Binding-site contacts:
Ligand atom O7 contacts residue GLY16 of chain 1.F at 3.5 Å.
Ligand atom C7 contacts residue TYR50 of chain 1.J at 4.2 Å (hydrophobic).
Ligand atom C6 contacts residue TYR100 of chain 1.I at 4.0 Å (hydrophobic).
Ligand atom C1 contacts residue ASN20 of chain 1.F at 1.4 Å.
Ligand atom C4 contacts residue TYR100 of chain 1.I at 3.8 Å (hydrophobic).
Ligand atom C1 contacts residue TYR50 of chain 1.J at 4.1 Å (hydrophobic).
Ligand atom C7 contacts residue ASN20 of chain 1.F at 3.8 Å.
Ligand atom O6 contacts residue TYR50 of chain 1.J at 4.2 Å.
Ligand atom O4 contacts residue GLY26 of chain 1.I at 4.3 Å.
Ligand atom C5 contacts residue TYR50 of chain 1.J at 4.2 Å (hydrophobic).
Ligand atom C8 contacts residue PHE19 of chain 1.F at 3.8 Å (hydrophobic).
Ligand atom C2 contacts residue TYR100 of chain 1.I at 4.1 Å (hydrophobic).
Ligand atom C2 contacts residue ASN20 of chain 1.F at 2.5 Å.
Ligand atom C8 contacts residue GLY16 of chain 1.F at 4.0 Å.
Ligand atom O3 contacts residue ARG98 of chain 1.I at 3.7 Å.
Ligand atom O3 contacts residue ASP115 of chain 1.I at 3.8 Å.
Ligand atom O5 contacts residue ASN20 of chain 1.F at 2.3 Å (h-bond).
Ligand atom C6 contacts residue GLY113 of chain 1.I at 3.9 Å.
Ligand atom C5 contacts residue TYR100 of chain 1.I at 3.8 Å (hydrophobic).
Ligand atom O7 contacts residue TYR100 of chain 1.I at 4.3 Å.
Ligand atom O7 contacts residue ASN20 of chain 1.F at 4.2 Å.
Ligand atom C7 contacts residue GLY16 of chain 1.F at 3.8 Å.
Ligand atom C3 contacts residue ASN20 of chain 1.F at 3.8 Å.
Ligand atom C6 contacts residue TYR50 of chain 1.J at 3.6 Å (hydrophobic).
Ligand atom C8 contacts residue ARG55 of chain 1.J at 4.1 Å.
Ligand atom C6 contacts residue GLY112 of chain 1.I at 3.6 Å.
Ligand atom O5 contacts residue TYR50 of chain 1.J at 3.6 Å.
Ligand atom C8 contacts residue TYR50 of chain 1.J at 3.1 Å (hydrophobic).
Ligand atom O3 contacts residue GLN1 of chain 1.I at 3.8 Å.
Ligand atom C8 contacts residue LEU45 of chain 1.F at 3.9 Å (hydrophobic).
Ligand atom O3 contacts residue TYR32 of chain 1.I at 3.4 Å (h-bond).
Ligand atom C4 contacts residue ASN20 of chain 1.F at 4.2 Å.
Ligand atom N2 contacts residue ASN20 of chain 1.F at 3.0 Å (h-bond).
Ligand atom C1 contacts residue TYR100 of chain 1.I at 3.8 Å (hydrophobic).
Ligand atom O6 contacts residue VAL44 of chain 1.F at 3.4 Å.
Ligand atom O4 contacts residue ASP115 of chain 1.I at 3.1 Å (salt-bridge).
Ligand atom C5 contacts residue ASN20 of chain 1.F at 3.6 Å.
Ligand atom C6 contacts residue TYR50 of chain 1.J at 3.3 Å (hydrophobic).
Ligand atom O5 contacts residue TYR100 of chain 1.I at 4.0 Å.
Ligand atom C8 contacts residue PHE15 of chain 1.F at 3.5 Å (hydrophobic).

Sequence of chain 1.J:
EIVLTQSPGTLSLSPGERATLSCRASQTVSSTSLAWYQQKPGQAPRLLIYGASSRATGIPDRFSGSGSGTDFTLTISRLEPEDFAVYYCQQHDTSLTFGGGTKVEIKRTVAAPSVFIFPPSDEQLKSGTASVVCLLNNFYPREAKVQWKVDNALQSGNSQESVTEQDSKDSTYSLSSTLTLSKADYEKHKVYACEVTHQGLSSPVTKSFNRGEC

A protein and the small-molecule ligand that binds it are described below.
Small molecule (SMILES): CC(=O)N[C@H]1[C@H](O[C@H]2[C@H](O)[C@@H](NC(C)=O)CO[C@@H]2CO[C@@H]2O[C@@H](C)[C@@H](O)[C@@H](O)[C@@H]2O)O[C@H](CO)[C@@H](O[C@@H]2O[C@H](CO[C@H]3O[C@H](CO)[C@@H](O)[C@H](O)[C@@H]3O)[C@@H](O)[C@H](O[C@H]3O[C@H](CO)[C@@H](O)[C@H](O)[C@@H]3O)[C@@H]2O)[C@@H]1O

Sequence of chain 1.F:
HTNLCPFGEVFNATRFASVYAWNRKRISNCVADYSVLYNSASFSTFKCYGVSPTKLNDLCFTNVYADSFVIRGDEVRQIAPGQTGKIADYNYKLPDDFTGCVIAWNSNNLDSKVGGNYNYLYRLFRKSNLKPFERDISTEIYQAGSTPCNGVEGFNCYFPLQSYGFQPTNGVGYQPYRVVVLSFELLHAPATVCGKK

Sequence of chain 1.I:
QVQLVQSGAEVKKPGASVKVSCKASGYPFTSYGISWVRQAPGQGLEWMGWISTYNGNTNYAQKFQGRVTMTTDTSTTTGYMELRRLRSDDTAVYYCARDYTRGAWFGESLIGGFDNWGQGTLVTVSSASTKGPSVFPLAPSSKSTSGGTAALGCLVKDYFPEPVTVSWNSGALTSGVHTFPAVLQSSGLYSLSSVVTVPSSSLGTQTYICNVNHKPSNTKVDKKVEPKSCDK